Binding-site contacts:
Ligand atom N2 contacts residue ASN174 of chain 1.A at 3.6 Å (h-bond).
Ligand atom O2 contacts residue GLY142 of chain 1.A at 3.5 Å.
Ligand atom C7 contacts residue ARG97 of chain 1.A at 3.5 Å.
Ligand atom C7 contacts residue ALA143 of chain 1.A at 4.0 Å (hydrophobic).
Ligand atom C5 contacts residue TYR63 of chain 1.A at 3.7 Å (hydrophobic).
Ligand atom O4 contacts residue ARG97 of chain 1.A at 3.0 Å (salt-bridge).
Ligand atom N1 contacts residue GLU191 of chain 1.A at 3.2 Å (salt-bridge).
Ligand atom O1 contacts residue ASN174 of chain 1.A at 3.3 Å (h-bond).
Ligand atom O5 contacts residue THR92 of chain 1.A at 3.2 Å (h-bond).
Ligand atom C5 contacts residue ASN174 of chain 1.A at 4.3 Å.
Ligand atom C2 contacts residue THR92 of chain 1.A at 3.2 Å.
Ligand atom N1 contacts residue PRO90 of chain 1.A at 2.9 Å (h-bond).
Ligand atom O4 contacts residue TYR63 of chain 1.A at 4.0 Å.
Ligand atom O4 contacts residue ALA143 of chain 1.A at 3.7 Å.
Ligand atom N1 contacts residue THR92 of chain 1.A at 3.0 Å (h-bond).
Ligand atom C6 contacts residue THR144 of chain 1.A at 3.4 Å.
Ligand atom C7 contacts residue TYR63 of chain 1.A at 4.2 Å (hydrophobic).
Ligand atom C6 contacts residue ALA143 of chain 1.A at 3.9 Å (hydrophobic).
Ligand atom O3 contacts residue THR144 of chain 1.A at 2.4 Å (h-bond).
Ligand atom O1 contacts residue GLU191 of chain 1.A at 3.6 Å.
Ligand atom C5 contacts residue GLU191 of chain 1.A at 4.1 Å.
Ligand atom C3 contacts residue GLU191 of chain 1.A at 3.6 Å.
Ligand atom N1 contacts residue TYR217 of chain 1.A at 4.0 Å.
Ligand atom C7 contacts residue THR92 of chain 1.A at 3.6 Å.
Ligand atom C6 contacts residue GLU191 of chain 1.A at 3.8 Å.
Ligand atom C2 contacts residue GLU191 of chain 1.A at 3.4 Å.
Ligand atom O5 contacts residue PRO90 of chain 1.A at 3.9 Å.
Ligand atom O3 contacts residue GLU191 of chain 1.A at 3.5 Å.
Ligand atom C1 contacts residue TYR63 of chain 1.A at 3.6 Å (hydrophobic).
Ligand atom C4 contacts residue GLU191 of chain 1.A at 4.1 Å.
Ligand atom C2 contacts residue ALA143 of chain 1.A at 4.0 Å (hydrophobic).
Ligand atom O2 contacts residue THR144 of chain 1.A at 3.0 Å (h-bond).
Ligand atom O2 contacts residue ALA143 of chain 1.A at 2.6 Å (h-bond).
Ligand atom O3 contacts residue MET190 of chain 1.A at 4.2 Å.
Ligand atom C1 contacts residue PRO90 of chain 1.A at 3.0 Å (hydrophobic).
Ligand atom N2 contacts residue GLU191 of chain 1.A at 3.4 Å (salt-bridge).
Ligand atom O5 contacts residue TYR63 of chain 1.A at 4.0 Å.
Ligand atom O5 contacts residue ARG97 of chain 1.A at 2.7 Å (salt-bridge).
Ligand atom O5 contacts residue LEU91 of chain 1.A at 4.1 Å.
Ligand atom C1 contacts residue GLU191 of chain 1.A at 3.9 Å.

Sequence of chain 1.A:
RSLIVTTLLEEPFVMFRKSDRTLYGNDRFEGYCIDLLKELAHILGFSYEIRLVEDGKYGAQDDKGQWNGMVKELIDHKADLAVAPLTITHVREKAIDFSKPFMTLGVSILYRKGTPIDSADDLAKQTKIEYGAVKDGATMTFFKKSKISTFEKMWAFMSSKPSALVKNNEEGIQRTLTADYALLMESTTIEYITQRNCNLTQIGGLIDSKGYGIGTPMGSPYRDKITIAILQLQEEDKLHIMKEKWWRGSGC

This small molecule binds to this protein.
Small molecule (SMILES): O=C(O)C1=NO[C@H]2CN[C@H](C(=O)O)[C@@H]12